Binding-site contacts:
Ligand atom C3 contacts residue TYR170 of chain 1.K at 2.9 Å (hydrophobic).
Ligand atom CB contacts residue THR1 of chain 1.K at 2.7 Å.
Ligand atom C1 contacts residue SER131 of chain 1.K at 3.4 Å.
Ligand atom C3 contacts residue THR1 of chain 1.K at 2.4 Å.
Ligand atom CD2 contacts residue THR21 of chain 1.K at 3.8 Å.
Ligand atom N contacts residue THR1 of chain 1.K at 3.6 Å.
Ligand atom C contacts residue THR1 of chain 1.K at 1.4 Å.
Ligand atom N contacts residue ASP126 of chain 1.L at 3.2 Å (salt-bridge).
Ligand atom CD2 contacts residue ALA22 of chain 1.K at 3.8 Å (hydrophobic).
Ligand atom C contacts residue GLY47 of chain 1.K at 3.5 Å.
Ligand atom CA contacts residue THR21 of chain 1.K at 3.6 Å.
Ligand atom CA contacts residue GLY47 of chain 1.K at 3.3 Å.
Ligand atom CG1 contacts residue ARG19 of chain 1.K at 3.6 Å.
Ligand atom C contacts residue ASP126 of chain 1.L at 3.7 Å.
Ligand atom O contacts residue THR1 of chain 1.K at 3.6 Å (h-bond).
Ligand atom CH3 contacts residue ASP126 of chain 1.L at 3.2 Å.
Ligand atom C1 contacts residue MES1 of chain 1.NA at 2.8 Å.
Ligand atom CG2 contacts residue THR1 of chain 1.K at 3.4 Å.
Ligand atom CG2 contacts residue GLY47 of chain 1.K at 3.3 Å.
Ligand atom CD2 contacts residue ALA27 of chain 1.K at 3.5 Å (hydrophobic).
Ligand atom N contacts residue GLY47 of chain 1.K at 2.9 Å (h-bond).
Ligand atom CB contacts residue LYS33 of chain 1.K at 3.7 Å.
Ligand atom C2 contacts residue MES1 of chain 1.NA at 3.6 Å.
Ligand atom C3 contacts residue THR21 of chain 1.K at 3.8 Å.
Ligand atom C contacts residue MES1 of chain 1.NA at 3.8 Å.
Ligand atom C2 contacts residue THR1 of chain 1.K at 1.5 Å.
Ligand atom O contacts residue MES1 of chain 1.NA at 3.0 Å (h-bond).
Ligand atom O contacts residue THR21 of chain 1.K at 3.0 Å (h-bond).
Ligand atom C2 contacts residue TYR170 of chain 1.K at 3.7 Å (hydrophobic).
Ligand atom C3 contacts residue ARG19 of chain 1.K at 3.5 Å.
Ligand atom N contacts residue THR21 of chain 1.K at 2.9 Å (h-bond).
Ligand atom CA contacts residue ARG19 of chain 1.K at 3.8 Å.
Ligand atom C contacts residue THR21 of chain 1.K at 3.7 Å.
Ligand atom O contacts residue MES1 of chain 1.NA at 3.4 Å (h-bond).
Ligand atom CA contacts residue THR1 of chain 1.K at 2.4 Å.
Ligand atom O contacts residue ALA49 of chain 1.K at 3.1 Å (h-bond).
Ligand atom C1 contacts residue THR1 of chain 1.K at 2.4 Å.
Ligand atom O contacts residue ALA20 of chain 1.K at 3.5 Å.
Ligand atom O contacts residue THR1 of chain 1.K at 2.2 Å (h-bond).
Ligand atom O contacts residue GLY47 of chain 1.K at 3.3 Å (h-bond).

Sequence of chain 1.L:
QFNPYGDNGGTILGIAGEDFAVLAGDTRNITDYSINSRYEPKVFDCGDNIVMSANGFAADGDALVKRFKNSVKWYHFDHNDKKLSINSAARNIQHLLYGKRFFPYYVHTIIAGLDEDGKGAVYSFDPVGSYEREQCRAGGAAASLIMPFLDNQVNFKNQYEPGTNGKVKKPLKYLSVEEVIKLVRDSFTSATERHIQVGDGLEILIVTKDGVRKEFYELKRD

The small molecule below binds the protein below.
Small molecule (SMILES): CC(=O)N[C@@H](CC(C)C)C(=O)N[C@@H](C)C(=O)N[C@@H](C(C)C)[C@@H](O)[C@H](C)CO

Sequence of chain 1.K:
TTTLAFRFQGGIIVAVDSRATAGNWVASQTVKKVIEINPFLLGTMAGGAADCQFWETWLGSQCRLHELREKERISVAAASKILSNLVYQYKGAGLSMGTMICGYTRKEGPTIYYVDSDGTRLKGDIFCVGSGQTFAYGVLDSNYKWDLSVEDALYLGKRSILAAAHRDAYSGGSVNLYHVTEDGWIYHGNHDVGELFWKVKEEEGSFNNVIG